Binding-site contacts:
Ligand atom C6 contacts residue PHE25 of chain 1.C at 4.1 Å (hydrophobic).
Ligand atom C3 contacts residue LEU28 of chain 1.C at 3.4 Å (hydrophobic).
Ligand atom C2 contacts residue LEU28 of chain 1.C at 4.4 Å (hydrophobic).
Ligand atom C contacts residue VAL111 of chain 1.B at 3.9 Å (hydrophobic).
Ligand atom C4 contacts residue ASN52 of chain 1.C at 4.5 Å.
Ligand atom C5 contacts residue ASN112 of chain 1.B at 4.1 Å.
Ligand atom C4 contacts residue GLY106 of chain 1.C at 4.0 Å.
Ligand atom C5 contacts residue VAL111 of chain 1.B at 4.2 Å (hydrophobic).
Ligand atom C6 contacts residue ASP37 of chain 1.B at 4.3 Å.
Ligand atom C2 contacts residue PHE25 of chain 1.C at 4.0 Å (hydrophobic).
Ligand atom C5 contacts residue ASP110 of chain 1.B at 4.0 Å.
Ligand atom C6 contacts residue ASN112 of chain 1.B at 4.0 Å.
Ligand atom C contacts residue ASN112 of chain 1.B at 4.3 Å.
Ligand atom C6 contacts residue ASP110 of chain 1.B at 4.3 Å.
Ligand atom C1 contacts residue VAL111 of chain 1.B at 4.0 Å (hydrophobic).
Ligand atom C6 contacts residue LEU107 of chain 1.C at 4.4 Å (hydrophobic).
Ligand atom C5 contacts residue PHE25 of chain 1.C at 4.2 Å (hydrophobic).
Ligand atom N contacts residue ASP37 of chain 1.B at 3.1 Å (salt-bridge).
Ligand atom C5 contacts residue LEU107 of chain 1.C at 3.8 Å (hydrophobic).
Ligand atom N contacts residue VAL111 of chain 1.B at 3.3 Å (h-bond).
Ligand atom C1 contacts residue PHE25 of chain 1.C at 4.0 Å (hydrophobic).
Ligand atom N contacts residue ASN109 of chain 1.B at 3.4 Å (h-bond).
Ligand atom C2 contacts residue ASN112 of chain 1.B at 3.7 Å.
Ligand atom C3 contacts residue PHE25 of chain 1.C at 4.0 Å (hydrophobic).
Ligand atom N contacts residue TTQ62 of chain 1.B at 2.4 Å (h-bond).
Ligand atom C contacts residue TTQ62 of chain 1.B at 2.7 Å.
Ligand atom C6 contacts residue VAL111 of chain 1.B at 3.8 Å (hydrophobic).
Ligand atom C4 contacts residue LEU28 of chain 1.C at 3.9 Å (hydrophobic).
Ligand atom C contacts residue ASP81 of chain 1.B at 4.4 Å.
Ligand atom C1 contacts residue TTQ62 of chain 1.B at 4.1 Å.
Ligand atom C3 contacts residue ASN112 of chain 1.B at 3.6 Å.
Ligand atom C3 contacts residue PHE122 of chain 1.B at 4.5 Å (hydrophobic).
Ligand atom C contacts residue PHE122 of chain 1.B at 4.2 Å (hydrophobic).
Ligand atom C4 contacts residue PHE25 of chain 1.C at 4.1 Å (hydrophobic).
Ligand atom C contacts residue PHE25 of chain 1.C at 4.5 Å (hydrophobic).
Ligand atom C4 contacts residue ASN112 of chain 1.B at 4.1 Å.
Ligand atom C5 contacts residue GLY106 of chain 1.C at 3.8 Å.
Ligand atom C2 contacts residue PHE122 of chain 1.B at 3.9 Å (hydrophobic).
Ligand atom C contacts residue ASP37 of chain 1.B at 3.5 Å.
Ligand atom C1 contacts residue ASN112 of chain 1.B at 3.9 Å.

Sequence of chain 1.C:
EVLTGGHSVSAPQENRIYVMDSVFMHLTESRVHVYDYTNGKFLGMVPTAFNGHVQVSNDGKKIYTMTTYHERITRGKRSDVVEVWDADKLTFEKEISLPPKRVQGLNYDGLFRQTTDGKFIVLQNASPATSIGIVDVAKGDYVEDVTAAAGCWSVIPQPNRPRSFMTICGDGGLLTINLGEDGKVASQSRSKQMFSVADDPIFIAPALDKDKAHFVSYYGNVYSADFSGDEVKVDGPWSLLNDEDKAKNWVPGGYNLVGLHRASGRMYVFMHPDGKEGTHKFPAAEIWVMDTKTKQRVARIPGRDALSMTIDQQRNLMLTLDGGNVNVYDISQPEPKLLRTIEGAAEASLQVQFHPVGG

The protein below binds the small molecule below.
Small molecule (SMILES): NCc1ccccc1

Sequence of chain 1.B:
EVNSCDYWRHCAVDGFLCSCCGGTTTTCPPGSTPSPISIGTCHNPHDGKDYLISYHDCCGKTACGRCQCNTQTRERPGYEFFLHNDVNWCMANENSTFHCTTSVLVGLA